Sequence of chain 1.A:
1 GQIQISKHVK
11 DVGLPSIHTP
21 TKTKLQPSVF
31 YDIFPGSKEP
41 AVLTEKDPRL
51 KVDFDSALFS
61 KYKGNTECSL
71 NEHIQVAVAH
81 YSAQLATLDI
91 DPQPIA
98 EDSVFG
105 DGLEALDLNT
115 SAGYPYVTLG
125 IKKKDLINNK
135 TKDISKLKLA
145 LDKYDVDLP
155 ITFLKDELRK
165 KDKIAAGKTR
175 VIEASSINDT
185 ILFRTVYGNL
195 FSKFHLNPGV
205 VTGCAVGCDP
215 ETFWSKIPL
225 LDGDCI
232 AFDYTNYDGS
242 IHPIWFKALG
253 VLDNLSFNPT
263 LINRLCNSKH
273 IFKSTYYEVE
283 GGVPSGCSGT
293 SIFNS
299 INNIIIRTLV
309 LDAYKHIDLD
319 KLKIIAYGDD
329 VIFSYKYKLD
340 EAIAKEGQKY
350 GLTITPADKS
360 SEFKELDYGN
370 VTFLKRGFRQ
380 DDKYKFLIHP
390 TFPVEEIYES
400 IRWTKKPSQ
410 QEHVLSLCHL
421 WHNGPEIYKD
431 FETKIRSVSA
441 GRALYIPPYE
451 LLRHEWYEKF

Binding-site contacts:
Ligand atom O15 contacts residue ASP366 of chain 1.A at 3.6 Å.
Ligand atom C3 contacts residue GLN379 of chain 1.A at 3.8 Å.
Ligand atom C2 contacts residue PHE377 of chain 1.A at 4.2 Å (hydrophobic).
Ligand atom O16 contacts residue GLY368 of chain 1.A at 4.1 Å.
Ligand atom S11 contacts residue ASP366 of chain 1.A at 3.9 Å.
Ligand atom C1 contacts residue GLN379 of chain 1.A at 4.0 Å.
Ligand atom C2 contacts residue GLN379 of chain 1.A at 3.9 Å.
Ligand atom C4 contacts residue TYR367 of chain 1.A at 4.4 Å (hydrophobic).
Ligand atom C17 contacts residue TYR367 of chain 1.A at 3.8 Å (hydrophobic).
Ligand atom C6 contacts residue TYR367 of chain 1.A at 4.3 Å (hydrophobic).
Ligand atom C6 contacts residue GLN379 of chain 1.A at 3.7 Å.
Ligand atom S11 contacts residue TYR367 of chain 1.A at 4.4 Å.
Ligand atom O14 contacts residue ASP366 of chain 1.A at 3.9 Å.
Ligand atom C1 contacts residue TYR367 of chain 1.A at 3.9 Å (hydrophobic).
Ligand atom C13 contacts residue PRO222 of chain 1.A at 3.4 Å (hydrophobic).
Ligand atom C1 contacts residue PHE377 of chain 1.A at 4.2 Å (hydrophobic).
Ligand atom C4 contacts residue GLN379 of chain 1.A at 3.2 Å.
Ligand atom C2 contacts residue ILE387 of chain 1.A at 4.1 Å (hydrophobic).
Ligand atom C3 contacts residue ILE387 of chain 1.A at 3.6 Å (hydrophobic).
Ligand atom C5 contacts residue GLN379 of chain 1.A at 3.1 Å.
Ligand atom O16 contacts residue TYR367 of chain 1.A at 2.8 Å (h-bond).
Ligand atom C3 contacts residue TYR367 of chain 1.A at 4.0 Å (hydrophobic).
Ligand atom C2 contacts residue TYR367 of chain 1.A at 3.8 Å (hydrophobic).
Ligand atom C12 contacts residue PRO222 of chain 1.A at 4.3 Å (hydrophobic).
Ligand atom C7 contacts residue GLN379 of chain 1.A at 3.5 Å.
Ligand atom O16 contacts residue ASP366 of chain 1.A at 3.1 Å.
Ligand atom C13 contacts residue TYR367 of chain 1.A at 3.4 Å (hydrophobic).

A small-molecule ligand and the protein it binds are described below.
Small molecule (SMILES): C[N+](C)(CCCS(=O)(=O)[O-])Cc1ccccc1